Binding-site contacts:
Ligand atom C5 contacts residue TRP430 of chain 1.A at 3.7 Å (hydrophobic).
Ligand atom O3 contacts residue ASP301 of chain 1.A at 3.9 Å.
Ligand atom C8 contacts residue TRP332 of chain 1.A at 3.6 Å (hydrophobic).
Ligand atom C7 contacts residue TRP430 of chain 1.A at 3.8 Å (hydrophobic).
Ligand atom O4 contacts residue GLU432 of chain 1.A at 2.5 Å (salt-bridge).
Ligand atom C7 contacts residue TYR381 of chain 1.A at 3.4 Å (hydrophobic).
Ligand atom O5 contacts residue TRP396 of chain 1.A at 3.5 Å (h-bond).
Ligand atom C3 contacts residue GLN302 of chain 1.A at 3.6 Å.
Ligand atom C8 contacts residue TRP349 of chain 1.A at 3.5 Å (hydrophobic).
Ligand atom C6 contacts residue GLU432 of chain 1.A at 3.8 Å.
Ligand atom C7 contacts residue ASP301 of chain 1.A at 3.6 Å.
Ligand atom O4 contacts residue TRP430 of chain 1.A at 3.6 Å.
Ligand atom C8 contacts residue ASP301 of chain 1.A at 3.7 Å.
Ligand atom O3 contacts residue GLN302 of chain 1.A at 2.8 Å (h-bond).
Ligand atom C6 contacts residue LEU394 of chain 1.A at 3.7 Å (hydrophobic).
Ligand atom C2 contacts residue EDO1 of chain 1.F at 3.8 Å.
Ligand atom O6 contacts residue TRP396 of chain 1.A at 2.8 Å (h-bond).
Ligand atom C6 contacts residue TRP430 of chain 1.A at 3.7 Å (hydrophobic).
Ligand atom C4 contacts residue GLU432 of chain 1.A at 3.4 Å.
Ligand atom O6 contacts residue TYR381 of chain 1.A at 3.4 Å.
Ligand atom O1 contacts residue TYR381 of chain 1.A at 2.7 Å (h-bond).
Ligand atom O1 contacts residue TRP430 of chain 1.A at 3.8 Å.
Ligand atom O3 contacts residue ARG150 of chain 1.A at 3.0 Å (salt-bridge).
Ligand atom C7 contacts residue TRP349 of chain 1.A at 3.6 Å (hydrophobic).
Ligand atom C6 contacts residue ASP383 of chain 1.A at 3.2 Å.
Ligand atom O3 contacts residue HIS238 of chain 1.A at 3.2 Å.
Ligand atom C1 contacts residue TRP349 of chain 1.A at 3.6 Å (hydrophobic).
Ligand atom O3 contacts residue VAL264 of chain 1.A at 3.8 Å.
Ligand atom N2 contacts residue GLN302 of chain 1.A at 3.4 Å (h-bond).
Ligand atom C6 contacts residue TRP396 of chain 1.A at 3.5 Å (hydrophobic).
Ligand atom C8 contacts residue TYR381 of chain 1.A at 3.4 Å (hydrophobic).
Ligand atom O5 contacts residue EDO1 of chain 1.F at 3.6 Å.
Ligand atom O6 contacts residue ASP383 of chain 1.A at 2.6 Å (salt-bridge).
Ligand atom O4 contacts residue ARG150 of chain 1.A at 2.8 Å (salt-bridge).
Ligand atom O1 contacts residue TRP349 of chain 1.A at 3.5 Å.
Ligand atom O5 contacts residue TYR381 of chain 1.A at 3.5 Å.
Ligand atom C2 contacts residue GLN302 of chain 1.A at 3.2 Å.
Ligand atom O6 contacts residue TRP430 of chain 1.A at 3.6 Å.
Ligand atom N2 contacts residue ASP301 of chain 1.A at 2.9 Å (salt-bridge).
Ligand atom C1 contacts residue TYR381 of chain 1.A at 3.9 Å (hydrophobic).

The small molecule below binds the protein below.
Small molecule (SMILES): CC1=[NH+][C@H]2[C@@H](O1)O[C@H](CO)[C@@H](O)[C@@H]2O

Sequence of chain 1.A:
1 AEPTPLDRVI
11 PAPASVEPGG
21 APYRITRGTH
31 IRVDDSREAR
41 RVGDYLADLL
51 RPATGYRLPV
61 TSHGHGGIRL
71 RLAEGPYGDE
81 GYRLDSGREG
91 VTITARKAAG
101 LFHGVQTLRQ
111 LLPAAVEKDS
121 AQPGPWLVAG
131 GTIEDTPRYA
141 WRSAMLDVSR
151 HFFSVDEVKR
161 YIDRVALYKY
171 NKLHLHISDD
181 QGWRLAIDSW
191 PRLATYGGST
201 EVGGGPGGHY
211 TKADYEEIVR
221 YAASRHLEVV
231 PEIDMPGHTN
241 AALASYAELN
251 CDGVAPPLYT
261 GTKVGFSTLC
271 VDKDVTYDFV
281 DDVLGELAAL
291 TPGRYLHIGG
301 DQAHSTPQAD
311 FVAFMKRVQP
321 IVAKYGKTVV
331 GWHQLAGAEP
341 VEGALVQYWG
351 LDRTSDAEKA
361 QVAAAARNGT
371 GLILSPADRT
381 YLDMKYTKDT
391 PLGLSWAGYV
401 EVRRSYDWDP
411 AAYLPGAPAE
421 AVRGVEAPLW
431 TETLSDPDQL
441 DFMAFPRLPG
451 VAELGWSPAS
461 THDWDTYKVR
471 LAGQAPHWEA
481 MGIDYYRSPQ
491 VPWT